Binding-site contacts:
Ligand atom C3' contacts residue LEU383 of chain 1.A at 3.8 Å (hydrophobic).
Ligand atom O4' contacts residue LEU191 of chain 1.A at 3.7 Å.
Ligand atom N1 contacts residue GLY162 of chain 1.A at 3.9 Å.
Ligand atom N3 contacts residue MET504 of chain 2.A at 3.7 Å.
Ligand atom N6 contacts residue ASN163 of chain 1.A at 3.6 Å.
Ligand atom N6 contacts residue LEU425 of chain 1.A at 3.3 Å.
Ligand atom C4' contacts residue AIR1 of chain 1.C at 3.6 Å.
Ligand atom C4' contacts residue LEU383 of chain 1.A at 3.8 Å (hydrophobic).
Ligand atom N7 contacts residue ARG275 of chain 1.A at 3.0 Å (salt-bridge).
Ligand atom N7 contacts residue LEU191 of chain 1.A at 3.7 Å.
Ligand atom N6 contacts residue ILE161 of chain 1.A at 3.7 Å.
Ligand atom C3' contacts residue GLU421 of chain 1.A at 3.3 Å.
Ligand atom O4' contacts residue ASN160 of chain 1.A at 3.1 Å (h-bond).
Ligand atom N9 contacts residue MET504 of chain 2.A at 3.6 Å.
Ligand atom C5' contacts residue ARG318 of chain 1.A at 3.6 Å.
Ligand atom C5 contacts residue MET504 of chain 2.A at 3.6 Å (hydrophobic).
Ligand atom C6 contacts residue GLY162 of chain 1.A at 3.8 Å.
Ligand atom C6 contacts residue ILE161 of chain 1.A at 3.8 Å (hydrophobic).
Ligand atom N1 contacts residue LEU425 of chain 1.A at 3.8 Å.
Ligand atom C5 contacts residue LEU191 of chain 1.A at 3.8 Å (hydrophobic).
Ligand atom C2' contacts residue GLU421 of chain 1.A at 3.7 Å.
Ligand atom N3 contacts residue ASN160 of chain 1.A at 3.6 Å.
Ligand atom C4 contacts residue MET504 of chain 2.A at 3.4 Å (hydrophobic).
Ligand atom N1 contacts residue ASN160 of chain 1.A at 3.9 Å.
Ligand atom N1 contacts residue ILE161 of chain 1.A at 3.6 Å.
Ligand atom C2 contacts residue ASN160 of chain 1.A at 3.2 Å.
Ligand atom C8 contacts residue ARG275 of chain 1.A at 3.2 Å.
Ligand atom O2' contacts residue MET504 of chain 2.A at 3.3 Å.
Ligand atom C2 contacts residue PRO426 of chain 1.A at 3.7 Å (hydrophobic).
Ligand atom C4' contacts residue ASN160 of chain 1.A at 3.8 Å.
Ligand atom N6 contacts residue GLY162 of chain 1.A at 3.0 Å (h-bond).
Ligand atom O3' contacts residue LEU383 of chain 1.A at 3.5 Å.
Ligand atom C5' contacts residue AIR1 of chain 1.C at 3.2 Å.
Ligand atom C3' contacts residue MET1 of chain 1.E at 3.9 Å (hydrophobic).
Ligand atom C4 contacts residue LEU191 of chain 1.A at 3.8 Å (hydrophobic).
Ligand atom N9 contacts residue LEU191 of chain 1.A at 3.7 Å.
Ligand atom C8 contacts residue LEU191 of chain 1.A at 3.6 Å (hydrophobic).
Ligand atom C6 contacts residue LEU425 of chain 1.A at 3.6 Å (hydrophobic).
Ligand atom O3' contacts residue GLU421 of chain 1.A at 2.6 Å (salt-bridge).
Ligand atom O2' contacts residue GLU421 of chain 1.A at 2.7 Å (salt-bridge).

Sequence of chain 2.A:
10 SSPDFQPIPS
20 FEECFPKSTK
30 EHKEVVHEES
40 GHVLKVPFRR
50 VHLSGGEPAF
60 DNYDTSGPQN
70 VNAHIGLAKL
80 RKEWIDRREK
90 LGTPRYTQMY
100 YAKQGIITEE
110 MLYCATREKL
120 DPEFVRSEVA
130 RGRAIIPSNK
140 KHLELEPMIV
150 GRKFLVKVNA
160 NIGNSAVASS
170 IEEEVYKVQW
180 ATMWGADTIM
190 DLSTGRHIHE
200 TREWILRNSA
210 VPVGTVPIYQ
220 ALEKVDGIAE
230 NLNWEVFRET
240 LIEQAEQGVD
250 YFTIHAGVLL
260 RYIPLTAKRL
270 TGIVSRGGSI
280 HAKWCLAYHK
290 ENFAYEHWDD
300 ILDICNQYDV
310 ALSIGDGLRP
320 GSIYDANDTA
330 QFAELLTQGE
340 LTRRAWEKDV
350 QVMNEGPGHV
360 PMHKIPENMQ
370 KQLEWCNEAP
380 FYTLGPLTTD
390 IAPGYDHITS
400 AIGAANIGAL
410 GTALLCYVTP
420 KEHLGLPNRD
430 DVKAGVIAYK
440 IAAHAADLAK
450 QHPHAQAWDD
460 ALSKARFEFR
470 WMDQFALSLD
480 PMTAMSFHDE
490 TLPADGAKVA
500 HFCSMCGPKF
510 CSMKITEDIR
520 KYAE

Sequence of chain 1.A:
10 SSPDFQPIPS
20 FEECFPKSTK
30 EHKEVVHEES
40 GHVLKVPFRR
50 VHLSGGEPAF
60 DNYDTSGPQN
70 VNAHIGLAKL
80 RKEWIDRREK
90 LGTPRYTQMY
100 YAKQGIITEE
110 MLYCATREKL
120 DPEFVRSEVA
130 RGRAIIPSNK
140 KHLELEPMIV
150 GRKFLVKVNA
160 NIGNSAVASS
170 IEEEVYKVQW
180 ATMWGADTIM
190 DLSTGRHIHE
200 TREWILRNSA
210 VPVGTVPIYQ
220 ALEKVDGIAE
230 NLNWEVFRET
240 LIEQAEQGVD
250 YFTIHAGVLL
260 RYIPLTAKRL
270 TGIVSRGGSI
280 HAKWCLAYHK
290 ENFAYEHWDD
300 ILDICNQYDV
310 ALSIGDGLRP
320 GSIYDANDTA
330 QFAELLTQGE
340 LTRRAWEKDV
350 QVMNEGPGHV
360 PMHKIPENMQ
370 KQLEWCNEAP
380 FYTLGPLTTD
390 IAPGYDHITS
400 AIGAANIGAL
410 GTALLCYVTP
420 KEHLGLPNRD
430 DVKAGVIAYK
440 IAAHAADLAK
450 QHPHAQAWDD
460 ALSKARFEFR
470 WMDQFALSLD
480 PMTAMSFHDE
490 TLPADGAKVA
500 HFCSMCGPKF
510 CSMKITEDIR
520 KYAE

This small molecule binds to this protein.
Small molecule (SMILES): C[C@H]1O[C@@H](n2cnc3c(N)ncnc32)[C@H](O)[C@@H]1O